Binding-site contacts:
Ligand atom C8 contacts residue ASN154 of chain 58.C at 4.3 Å.
Ligand atom C3 contacts residue ASN154 of chain 58.C at 3.8 Å.
Ligand atom C7 contacts residue ASN154 of chain 58.C at 4.0 Å.
Ligand atom O5 contacts residue ASN154 of chain 58.C at 2.4 Å (h-bond).
Ligand atom C5 contacts residue ASN154 of chain 58.C at 3.7 Å.
Ligand atom C1 contacts residue SER157 of chain 58.C at 3.9 Å.
Ligand atom C1 contacts residue ASN154 of chain 58.C at 1.4 Å.
Ligand atom C4 contacts residue ASN154 of chain 58.C at 4.2 Å.
Ligand atom C2 contacts residue ASN154 of chain 58.C at 2.4 Å.
Ligand atom N2 contacts residue ASN154 of chain 58.C at 2.9 Å (h-bond).
Ligand atom O5 contacts residue SER157 of chain 58.C at 3.8 Å.

This protein binds this small molecule.
Small molecule (SMILES): CC(=O)N[C@@H]1[C@@H](O)[C@H](O)[C@@H](CO)O[C@H]1O

Sequence of chain 58.C:
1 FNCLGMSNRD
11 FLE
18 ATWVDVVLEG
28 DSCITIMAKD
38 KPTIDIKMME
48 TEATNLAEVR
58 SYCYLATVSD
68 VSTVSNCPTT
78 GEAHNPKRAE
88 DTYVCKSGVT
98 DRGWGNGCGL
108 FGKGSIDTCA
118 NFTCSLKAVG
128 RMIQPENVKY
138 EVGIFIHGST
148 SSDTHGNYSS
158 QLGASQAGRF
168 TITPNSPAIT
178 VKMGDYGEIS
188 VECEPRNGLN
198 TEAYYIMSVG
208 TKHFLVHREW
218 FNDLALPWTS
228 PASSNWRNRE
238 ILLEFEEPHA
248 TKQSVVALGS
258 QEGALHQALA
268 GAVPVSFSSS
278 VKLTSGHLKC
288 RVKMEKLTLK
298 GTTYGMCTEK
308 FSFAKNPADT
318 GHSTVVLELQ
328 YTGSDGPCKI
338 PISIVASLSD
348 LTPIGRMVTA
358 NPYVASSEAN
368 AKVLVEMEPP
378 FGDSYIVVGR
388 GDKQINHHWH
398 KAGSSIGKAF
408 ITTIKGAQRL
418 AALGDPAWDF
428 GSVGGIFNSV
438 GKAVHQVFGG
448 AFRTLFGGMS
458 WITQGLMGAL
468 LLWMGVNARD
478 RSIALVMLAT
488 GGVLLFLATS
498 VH